Sequence of chain 2.A:
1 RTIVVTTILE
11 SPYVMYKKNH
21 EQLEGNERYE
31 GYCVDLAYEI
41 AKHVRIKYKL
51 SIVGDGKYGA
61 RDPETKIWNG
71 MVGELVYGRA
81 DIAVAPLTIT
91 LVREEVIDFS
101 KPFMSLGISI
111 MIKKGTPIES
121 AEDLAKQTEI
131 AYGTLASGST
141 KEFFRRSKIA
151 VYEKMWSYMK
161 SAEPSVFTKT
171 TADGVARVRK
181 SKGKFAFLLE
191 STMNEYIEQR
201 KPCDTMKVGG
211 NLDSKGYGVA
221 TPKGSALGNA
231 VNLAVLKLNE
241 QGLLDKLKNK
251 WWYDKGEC

Binding-site contacts:
Ligand atom O18 contacts residue THR140 of chain 2.A at 3.0 Å (h-bond).
Ligand atom C01 contacts residue TYR58 of chain 2.A at 3.7 Å (hydrophobic).
Ligand atom O16 contacts residue LEU87 of chain 2.A at 3.7 Å.
Ligand atom C02 contacts residue SER139 of chain 2.A at 3.2 Å.
Ligand atom O17 contacts residue SER139 of chain 2.A at 2.8 Å (h-bond).
Ligand atom C02 contacts residue THR88 of chain 2.A at 3.4 Å.
Ligand atom C05 contacts residue GLU190 of chain 2.A at 3.5 Å.
Ligand atom C01 contacts residue ARG93 of chain 2.A at 3.5 Å.
Ligand atom N15 contacts residue GLU190 of chain 2.A at 3.9 Å.
Ligand atom NP3 contacts residue TYR217 of chain 2.A at 3.8 Å.
Ligand atom NP3 contacts residue PRO86 of chain 2.A at 2.9 Å (h-bond).
Ligand atom O20 contacts residue GLU190 of chain 2.A at 3.3 Å (salt-bridge).
Ligand atom C01 contacts residue SER139 of chain 2.A at 3.2 Å.
Ligand atom C04 contacts residue LEU135 of chain 2.A at 3.8 Å (hydrophobic).
Ligand atom NP3 contacts residue GLU190 of chain 2.A at 2.9 Å (salt-bridge).
Ligand atom O19 contacts residue MET193 of chain 2.A at 4.0 Å.
Ligand atom C02 contacts residue GLU190 of chain 2.A at 3.3 Å.
Ligand atom O20 contacts residue MET193 of chain 2.A at 3.6 Å.
Ligand atom O18 contacts residue SER139 of chain 2.A at 3.2 Å (h-bond).
Ligand atom O16 contacts residue THR88 of chain 2.A at 3.0 Å (h-bond).
Ligand atom O19 contacts residue LEU189 of chain 2.A at 3.5 Å.
Ligand atom O16 contacts residue TYR58 of chain 2.A at 3.5 Å.
Ligand atom O16 contacts residue SER139 of chain 2.A at 3.8 Å.
Ligand atom C01 contacts residue THR88 of chain 2.A at 3.6 Å.
Ligand atom O16 contacts residue ARG93 of chain 2.A at 2.8 Å (salt-bridge).
Ligand atom C05 contacts residue THR140 of chain 2.A at 3.9 Å.
Ligand atom C03 contacts residue LEU135 of chain 2.A at 3.9 Å (hydrophobic).
Ligand atom O17 contacts residue TYR58 of chain 2.A at 3.5 Å.
Ligand atom N14 contacts residue GLU190 of chain 2.A at 3.9 Å.
Ligand atom O17 contacts residue ARG93 of chain 2.A at 2.8 Å (salt-bridge).
Ligand atom C04 contacts residue THR140 of chain 2.A at 3.3 Å.
Ligand atom O18 contacts residue GLY138 of chain 2.A at 3.5 Å.
Ligand atom N15 contacts residue THR140 of chain 2.A at 2.8 Å (h-bond).
Ligand atom O17 contacts residue GLY138 of chain 2.A at 3.4 Å.
Ligand atom O19 contacts residue GLU190 of chain 2.A at 2.9 Å (salt-bridge).
Ligand atom N14 contacts residue LEU135 of chain 2.A at 3.5 Å.
Ligand atom NP3 contacts residue TYR58 of chain 2.A at 4.0 Å.
Ligand atom O16 contacts residue PRO86 of chain 2.A at 3.8 Å.
Ligand atom C03 contacts residue TYR58 of chain 2.A at 3.5 Å (hydrophobic).
Ligand atom NP3 contacts residue THR88 of chain 2.A at 2.9 Å (h-bond).

The small molecule below binds the protein below.
Small molecule (SMILES): N[C@@H](Cn1oc(=O)[nH]c1=O)C(=O)O